Sequence of chain 1.B:
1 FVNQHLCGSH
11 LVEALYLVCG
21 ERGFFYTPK

Sequence of chain 1.H:
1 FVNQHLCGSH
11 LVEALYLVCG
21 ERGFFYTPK

The protein below binds the small molecule below.
Small molecule (SMILES): Oc1cccc(O)c1

Binding-site contacts:
Ligand atom C2 contacts residue ILE10 of chain 1.G at 4.2 Å (hydrophobic).
Ligand atom C4 contacts residue ALA14 of chain 1.H at 4.3 Å (hydrophobic).
Ligand atom C4 contacts residue HIS10 of chain 1.H at 4.1 Å.
Ligand atom C4 contacts residue LEU6 of chain 1.J at 4.3 Å (hydrophobic).
Ligand atom C3 contacts residue HIS5 of chain 1.J at 3.8 Å.
Ligand atom C3 contacts residue LEU16 of chain 1.G at 4.4 Å (hydrophobic).
Ligand atom C5 contacts residue CYS7 of chain 1.H at 4.3 Å (hydrophobic).
Ligand atom C2 contacts residue LEU11 of chain 1.H at 4.3 Å (hydrophobic).
Ligand atom C3 contacts residue LEU11 of chain 1.H at 4.5 Å (hydrophobic).
Ligand atom C6 contacts residue CYS7 of chain 1.H at 4.1 Å (hydrophobic).
Ligand atom C2 contacts residue CYS11 of chain 1.G at 4.0 Å (hydrophobic).
Ligand atom C5 contacts residue LEU11 of chain 1.H at 3.6 Å (hydrophobic).
Ligand atom C3 contacts residue ALA14 of chain 1.H at 4.2 Å (hydrophobic).
Ligand atom C1 contacts residue ILE10 of chain 1.G at 4.4 Å (hydrophobic).
Ligand atom C5 contacts residue HIS10 of chain 1.H at 4.0 Å.
Ligand atom O1 contacts residue LEU11 of chain 1.H at 4.3 Å.
Ligand atom C5 contacts residue LEU6 of chain 1.J at 4.0 Å (hydrophobic).
Ligand atom C4 contacts residue LEU11 of chain 1.H at 4.2 Å (hydrophobic).
Ligand atom C6 contacts residue LEU11 of chain 1.H at 3.4 Å (hydrophobic).
Ligand atom O1 contacts residue ILE10 of chain 1.G at 3.5 Å.
Ligand atom O3 contacts residue LEU17 of chain 1.B at 3.4 Å.
Ligand atom O3 contacts residue LEU16 of chain 1.G at 3.9 Å.
Ligand atom C2 contacts residue LEU16 of chain 1.G at 4.5 Å (hydrophobic).
Ligand atom O3 contacts residue ALA14 of chain 1.H at 3.6 Å.
Ligand atom C1 contacts residue CYS11 of chain 1.G at 3.9 Å (hydrophobic).
Ligand atom O3 contacts residue HIS5 of chain 1.J at 3.8 Å.
Ligand atom C4 contacts residue HIS5 of chain 1.J at 4.2 Å.
Ligand atom O1 contacts residue SER9 of chain 1.G at 3.5 Å (h-bond).
Ligand atom C1 contacts residue LEU11 of chain 1.H at 3.8 Å (hydrophobic).
Ligand atom C2 contacts residue HIS5 of chain 1.J at 4.2 Å.
Ligand atom C6 contacts residue CYS6 of chain 1.G at 3.3 Å (hydrophobic).
Ligand atom C1 contacts residue CYS6 of chain 1.G at 3.3 Å (hydrophobic).
Ligand atom O1 contacts residue CYS11 of chain 1.G at 2.9 Å (h-bond).
Ligand atom O1 contacts residue CYS6 of chain 1.G at 2.6 Å (h-bond).

Sequence of chain 1.G:
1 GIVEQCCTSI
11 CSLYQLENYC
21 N

Sequence of chain 1.J:
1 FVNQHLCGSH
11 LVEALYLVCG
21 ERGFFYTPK